Binding-site contacts:
Ligand atom C4 contacts residue GLU181 of chain 1.B at 4.3 Å.
Ligand atom O7 contacts residue PRO182 of chain 1.B at 4.1 Å.
Ligand atom C8 contacts residue ASN346 of chain 1.B at 3.5 Å.
Ligand atom N2 contacts residue SER415 of chain 1.B at 3.0 Å (h-bond).
Ligand atom C8 contacts residue PHE345 of chain 1.B at 4.2 Å (hydrophobic).
Ligand atom C6 contacts residue GLU181 of chain 1.B at 3.3 Å.
Ligand atom C7 contacts residue ASN346 of chain 1.B at 4.1 Å.
Ligand atom C8 contacts residue SER415 of chain 1.B at 4.3 Å.
Ligand atom C1 contacts residue VAL414 of chain 1.B at 4.3 Å (hydrophobic).
Ligand atom O6 contacts residue GLU181 of chain 1.B at 4.1 Å.
Ligand atom C5 contacts residue VAL414 of chain 1.B at 3.6 Å (hydrophobic).
Ligand atom C3 contacts residue ASN232 of chain 1.B at 3.8 Å.
Ligand atom C4 contacts residue ASN232 of chain 1.B at 4.2 Å.
Ligand atom O6 contacts residue ARG412 of chain 1.B at 4.0 Å.
Ligand atom O6 contacts residue NAG1 of chain 1.P at 3.3 Å (h-bond).
Ligand atom C6 contacts residue NAG1 of chain 1.P at 4.4 Å.
Ligand atom C3 contacts residue VAL414 of chain 1.B at 3.9 Å (hydrophobic).
Ligand atom O7 contacts residue ASN232 of chain 1.B at 4.0 Å.
Ligand atom O2 contacts residue ARG412 of chain 1.B at 4.2 Å.
Ligand atom O5 contacts residue CYS413 of chain 1.B at 4.3 Å.
Ligand atom O4 contacts residue GLU181 of chain 1.B at 3.7 Å.
Ligand atom C1 contacts residue SER415 of chain 1.B at 3.3 Å.
Ligand atom N2 contacts residue ASN232 of chain 1.B at 2.9 Å (h-bond).
Ligand atom C5 contacts residue GLU181 of chain 1.B at 3.6 Å.
Ligand atom O5 contacts residue SER415 of chain 1.B at 4.4 Å.
Ligand atom C5 contacts residue ASN232 of chain 1.B at 3.6 Å.
Ligand atom O6 contacts residue ASN232 of chain 1.B at 4.1 Å.
Ligand atom O7 contacts residue ASN346 of chain 1.B at 4.1 Å.
Ligand atom O4 contacts residue VAL414 of chain 1.B at 3.8 Å.
Ligand atom C7 contacts residue ASN232 of chain 1.B at 3.6 Å.
Ligand atom C7 contacts residue SER415 of chain 1.B at 4.1 Å.
Ligand atom C6 contacts residue GLY348 of chain 1.B at 4.1 Å.
Ligand atom O3 contacts residue CYS413 of chain 1.B at 4.3 Å.
Ligand atom C1 contacts residue ASN232 of chain 1.B at 1.4 Å.
Ligand atom C2 contacts residue SER415 of chain 1.B at 3.4 Å.
Ligand atom C3 contacts residue SER415 of chain 1.B at 3.5 Å.
Ligand atom O5 contacts residue ASN232 of chain 1.B at 2.3 Å (h-bond).
Ligand atom C2 contacts residue ASN232 of chain 1.B at 2.4 Å.
Ligand atom C8 contacts residue LEU231 of chain 1.B at 3.9 Å (hydrophobic).
Ligand atom C4 contacts residue VAL414 of chain 1.B at 4.0 Å (hydrophobic).

Sequence of chain 1.B:
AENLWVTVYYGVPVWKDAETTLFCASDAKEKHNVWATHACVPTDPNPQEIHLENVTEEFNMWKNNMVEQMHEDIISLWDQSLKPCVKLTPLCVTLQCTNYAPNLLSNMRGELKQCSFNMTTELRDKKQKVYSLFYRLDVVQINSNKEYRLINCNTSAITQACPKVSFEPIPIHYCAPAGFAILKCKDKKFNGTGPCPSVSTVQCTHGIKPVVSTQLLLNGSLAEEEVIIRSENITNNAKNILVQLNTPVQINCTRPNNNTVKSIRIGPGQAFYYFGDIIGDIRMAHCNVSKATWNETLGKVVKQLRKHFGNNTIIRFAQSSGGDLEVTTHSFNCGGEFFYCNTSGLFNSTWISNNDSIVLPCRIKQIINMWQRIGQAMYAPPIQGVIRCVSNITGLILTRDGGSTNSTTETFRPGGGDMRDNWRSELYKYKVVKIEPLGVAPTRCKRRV

A protein and the small-molecule ligand that binds it are described below.
Small molecule (SMILES): CC(=O)N[C@H]1[C@H](O[C@H]2[C@H](O)[C@@H](NC(C)=O)CO[C@@H]2CO)O[C@H](CO)[C@@H](O[C@@H]2O[C@H](CO[C@H]3O[C@H](CO)[C@@H](O)[C@H](O)[C@@H]3O)[C@@H](O)[C@H](O)[C@@H]2O)[C@@H]1O